The small molecule below binds the protein below.
Small molecule (SMILES): CC(=O)N[C@@H]1O[C@H](CO)[C@@H](O)[C@H](O)[C@H]1O

Binding-site contacts:
Ligand atom O3 contacts residue ALA651 of chain 1.A at 3.5 Å (h-bond).
Ligand atom O4 contacts residue ASN462 of chain 1.A at 3.5 Å (h-bond).
Ligand atom C7 contacts residue ASN262 of chain 1.A at 3.4 Å.
Ligand atom O7 contacts residue LEU114 of chain 1.A at 3.7 Å.
Ligand atom O6 contacts residue VAL433 of chain 1.A at 3.6 Å.
Ligand atom C2 contacts residue GLU650 of chain 1.A at 4.1 Å.
Ligand atom O5 contacts residue LEU114 of chain 1.A at 3.9 Å.
Ligand atom O7 contacts residue ASN262 of chain 1.A at 3.5 Å (h-bond).
Ligand atom C6 contacts residue GLY113 of chain 1.A at 3.8 Å.
Ligand atom O7 contacts residue ASP261 of chain 1.A at 4.1 Å.
Ligand atom N1 contacts residue ASN262 of chain 1.A at 3.8 Å.
Ligand atom C8 contacts residue ASN262 of chain 1.A at 3.6 Å.
Ligand atom C8 contacts residue HIS355 of chain 1.A at 3.8 Å.
Ligand atom C3 contacts residue GLY653 of chain 1.A at 4.0 Å.
Ligand atom C6 contacts residue HIS355 of chain 1.A at 3.6 Å.
Ligand atom C4 contacts residue ASN462 of chain 1.A at 4.0 Å.
Ligand atom C4 contacts residue GLY653 of chain 1.A at 3.9 Å.
Ligand atom C7 contacts residue LEU114 of chain 1.A at 4.1 Å (hydrophobic).
Ligand atom C2 contacts residue HIS355 of chain 1.A at 3.5 Å.
Ligand atom O4 contacts residue GLY653 of chain 1.A at 2.9 Å (h-bond).
Ligand atom O5 contacts residue HIS355 of chain 1.A at 3.4 Å.
Ligand atom O3 contacts residue GLY653 of chain 1.A at 3.3 Å (h-bond).
Ligand atom O2 contacts residue HIS355 of chain 1.A at 4.1 Å.
Ligand atom O2 contacts residue ASN262 of chain 1.A at 3.1 Å (h-bond).
Ligand atom C5 contacts residue GLY113 of chain 1.A at 4.0 Å.
Ligand atom O3 contacts residue GLU650 of chain 1.A at 2.6 Å (salt-bridge).
Ligand atom O6 contacts residue LEU117 of chain 1.A at 4.0 Å.
Ligand atom C6 contacts residue ASN462 of chain 1.A at 3.3 Å.
Ligand atom N1 contacts residue HIS355 of chain 1.A at 2.9 Å (h-bond).
Ligand atom C3 contacts residue GLU650 of chain 1.A at 3.5 Å.
Ligand atom C5 contacts residue LEU114 of chain 1.A at 3.8 Å (hydrophobic).
Ligand atom O2 contacts residue GLU650 of chain 1.A at 3.6 Å (salt-bridge).
Ligand atom O4 contacts residue SER652 of chain 1.A at 3.6 Å.
Ligand atom O2 contacts residue TYR551 of chain 1.A at 3.4 Å (h-bond).
Ligand atom C1 contacts residue HIS355 of chain 1.A at 3.6 Å.
Ligand atom O6 contacts residue ASN462 of chain 1.A at 2.9 Å (h-bond).
Ligand atom C7 contacts residue HIS355 of chain 1.A at 3.8 Å.
Ligand atom C6 contacts residue LEU114 of chain 1.A at 3.9 Å (hydrophobic).
Ligand atom O3 contacts residue SER652 of chain 1.A at 3.2 Å (h-bond).
Ligand atom O6 contacts residue HIS355 of chain 1.A at 2.7 Å (h-bond).

Sequence of chain 1.A:
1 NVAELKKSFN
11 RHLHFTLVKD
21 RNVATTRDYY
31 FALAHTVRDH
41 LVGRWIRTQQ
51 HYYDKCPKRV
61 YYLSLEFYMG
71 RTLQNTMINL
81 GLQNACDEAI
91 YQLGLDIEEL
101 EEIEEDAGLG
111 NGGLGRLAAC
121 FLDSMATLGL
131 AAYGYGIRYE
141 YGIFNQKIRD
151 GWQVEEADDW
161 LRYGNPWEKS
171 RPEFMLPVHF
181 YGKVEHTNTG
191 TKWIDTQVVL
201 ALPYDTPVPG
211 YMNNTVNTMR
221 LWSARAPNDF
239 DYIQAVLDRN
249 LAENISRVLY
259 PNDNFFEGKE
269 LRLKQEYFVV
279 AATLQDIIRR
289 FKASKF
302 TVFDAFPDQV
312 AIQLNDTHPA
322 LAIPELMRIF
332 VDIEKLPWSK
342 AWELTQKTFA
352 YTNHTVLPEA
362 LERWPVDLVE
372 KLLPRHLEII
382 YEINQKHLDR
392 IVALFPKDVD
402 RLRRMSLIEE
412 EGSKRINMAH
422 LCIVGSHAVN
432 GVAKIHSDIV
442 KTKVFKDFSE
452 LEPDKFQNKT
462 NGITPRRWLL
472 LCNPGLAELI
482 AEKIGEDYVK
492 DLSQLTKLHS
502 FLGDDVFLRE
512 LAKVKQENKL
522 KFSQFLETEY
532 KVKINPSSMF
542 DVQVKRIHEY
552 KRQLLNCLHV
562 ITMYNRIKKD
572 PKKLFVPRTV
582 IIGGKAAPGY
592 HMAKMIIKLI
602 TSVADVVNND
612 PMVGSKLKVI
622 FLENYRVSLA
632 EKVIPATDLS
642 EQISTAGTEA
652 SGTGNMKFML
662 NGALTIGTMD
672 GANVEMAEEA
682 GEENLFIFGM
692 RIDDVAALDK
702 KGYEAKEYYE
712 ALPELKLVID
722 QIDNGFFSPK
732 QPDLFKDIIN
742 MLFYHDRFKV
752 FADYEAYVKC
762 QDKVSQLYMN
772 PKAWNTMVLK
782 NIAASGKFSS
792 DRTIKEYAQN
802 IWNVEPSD